Binding-site contacts:
Ligand atom O2' contacts residue VAL14 of chain 39.D at 4.3 Å.
Ligand atom O2' contacts residue TYR111 of chain 39.D at 4.3 Å.
Ligand atom C4' contacts residue TRP75 of chain 38.C at 4.5 Å (hydrophobic).
Ligand atom O5' contacts residue ARG12 of chain 39.D at 4.1 Å.
Ligand atom OP1 contacts residue TYR111 of chain 39.D at 3.6 Å (h-bond).
Ligand atom C5' contacts residue LYS131 of chain 38.C at 4.2 Å.
Ligand atom O3' contacts residue THR13 of chain 39.D at 4.4 Å.
Ligand atom P contacts residue TYR111 of chain 39.D at 4.5 Å.
Ligand atom OP1 contacts residue SER73 of chain 38.C at 3.2 Å (h-bond).
Ligand atom O2' contacts residue ASP11 of chain 39.D at 3.5 Å.
Ligand atom C1' contacts residue ARG12 of chain 39.D at 3.9 Å.
Ligand atom O3' contacts residue TRP75 of chain 38.C at 3.6 Å.
Ligand atom C5' contacts residue ARG12 of chain 39.D at 4.3 Å.
Ligand atom C2 contacts residue ARG12 of chain 39.D at 4.5 Å.
Ligand atom O2' contacts residue THR13 of chain 39.D at 3.7 Å.
Ligand atom P contacts residue TRP75 of chain 38.C at 4.3 Å.
Ligand atom OP1 contacts residue TRP75 of chain 38.C at 3.9 Å.
Ligand atom O5' contacts residue LYS131 of chain 38.C at 3.3 Å.
Ligand atom O4' contacts residue ARG12 of chain 39.D at 4.0 Å.
Ligand atom OP1 contacts residue THR176 of chain 38.C at 3.4 Å (h-bond).
Ligand atom O2' contacts residue ARG12 of chain 39.D at 3.6 Å.
Ligand atom C4' contacts residue ARG12 of chain 39.D at 3.6 Å.
Ligand atom OP1 contacts residue VAL14 of chain 39.D at 3.4 Å.
Ligand atom O2 contacts residue ARG12 of chain 39.D at 3.6 Å.
Ligand atom OP2 contacts residue SER73 of chain 38.C at 4.0 Å.
Ligand atom P contacts residue SER73 of chain 38.C at 4.1 Å.
Ligand atom O5' contacts residue TYR111 of chain 39.D at 4.4 Å.

Sequence of chain 39.D:
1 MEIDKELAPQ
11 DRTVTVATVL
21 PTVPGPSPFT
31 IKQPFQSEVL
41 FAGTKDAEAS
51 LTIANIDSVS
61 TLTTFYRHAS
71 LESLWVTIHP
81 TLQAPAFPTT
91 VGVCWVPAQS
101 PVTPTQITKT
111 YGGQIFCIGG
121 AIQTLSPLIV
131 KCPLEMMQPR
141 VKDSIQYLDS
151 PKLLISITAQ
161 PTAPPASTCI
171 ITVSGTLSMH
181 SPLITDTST

This small molecule binds to this protein.
Small molecule (SMILES): Nc1ccn([C@@H]2O[C@H](CO[P](=O)(O)O[C@H]3[C@@H](O)[C@H](n4ccc(N)nc4=O)O[C@@H]3CO[P](=O)(O)O[C@H]3[C@@H](O)[C@H](n4ccc(N)nc4=O)O[C@@H]3CO)[C@@H](O)[C@H]2O)c(=O)n1

Sequence of chain 38.C:
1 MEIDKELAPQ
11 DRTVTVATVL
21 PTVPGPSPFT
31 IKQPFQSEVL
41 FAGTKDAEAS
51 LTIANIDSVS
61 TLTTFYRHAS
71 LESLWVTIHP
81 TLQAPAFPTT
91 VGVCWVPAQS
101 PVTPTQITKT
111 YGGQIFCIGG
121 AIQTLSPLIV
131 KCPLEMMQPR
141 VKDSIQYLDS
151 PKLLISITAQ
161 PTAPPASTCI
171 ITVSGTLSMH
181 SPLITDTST